A protein and the small-molecule ligand that binds it are described below.
Small molecule (SMILES): COc1ccc(OC)c(/C=C/C(=O)c2cc(OC)c(OC)cc2CCNC(C)=O)c1

Binding-site contacts:
Ligand atom CAA contacts residue ILE113 of chain 1.A at 3.5 Å (hydrophobic).
Ligand atom OAJ contacts residue PRO49 of chain 1.A at 3.9 Å.
Ligand atom OAS contacts residue ILE113 of chain 1.A at 3.8 Å.
Ligand atom CAG contacts residue ILE113 of chain 1.A at 4.0 Å (hydrophobic).
Ligand atom CAY contacts residue TRP48 of chain 1.A at 3.6 Å (hydrophobic).
Ligand atom CBD contacts residue VAL54 of chain 1.A at 3.6 Å (hydrophobic).
Ligand atom CAZ contacts residue VAL54 of chain 1.A at 3.9 Å (hydrophobic).
Ligand atom CAU contacts residue TRP48 of chain 1.A at 3.9 Å (hydrophobic).
Ligand atom OBC contacts residue ILE113 of chain 1.A at 3.5 Å.
Ligand atom CAQ contacts residue LEU61 of chain 1.A at 3.6 Å (hydrophobic).
Ligand atom CAK contacts residue TRP48 of chain 1.A at 3.7 Å (hydrophobic).
Ligand atom CAE contacts residue ILE113 of chain 1.A at 4.0 Å (hydrophobic).
Ligand atom CAI contacts residue TRP48 of chain 1.A at 3.7 Å (hydrophobic).
Ligand atom CAH contacts residue LEU59 of chain 1.A at 3.8 Å (hydrophobic).
Ligand atom CAE contacts residue ASN107 of chain 1.A at 3.5 Å.
Ligand atom OBC contacts residue CYS103 of chain 1.A at 3.3 Å (h-bond).
Ligand atom CAK contacts residue LEU59 of chain 1.A at 4.0 Å (hydrophobic).
Ligand atom CBB contacts residue ASN107 of chain 1.A at 3.5 Å.
Ligand atom CAT contacts residue ILE113 of chain 1.A at 4.1 Å (hydrophobic).
Ligand atom CBB contacts residue ILE113 of chain 1.A at 3.3 Å (hydrophobic).
Ligand atom OAR contacts residue ILE113 of chain 1.A at 3.6 Å.
Ligand atom OAJ contacts residue LEU59 of chain 1.A at 3.8 Å.
Ligand atom CAF contacts residue ILE113 of chain 1.A at 3.7 Å (hydrophobic).
Ligand atom NBA contacts residue ASN107 of chain 1.A at 3.4 Å (h-bond).
Ligand atom CAY contacts residue GLN52 of chain 1.A at 3.3 Å.
Ligand atom CAT contacts residue ASN107 of chain 1.A at 3.5 Å.
Ligand atom CAC contacts residue ILE113 of chain 1.A at 3.7 Å (hydrophobic).
Ligand atom NBA contacts residue ILE113 of chain 1.A at 3.5 Å.
Ligand atom CAH contacts residue TRP48 of chain 1.A at 3.8 Å (hydrophobic).
Ligand atom CBD contacts residue ILE113 of chain 1.A at 3.8 Å (hydrophobic).
Ligand atom OAJ contacts residue ILE113 of chain 1.A at 3.9 Å.
Ligand atom CAD contacts residue ILE113 of chain 1.A at 3.8 Å (hydrophobic).
Ligand atom CAT contacts residue ASP111 of chain 1.A at 3.8 Å.
Ligand atom CBD contacts residue PRO49 of chain 1.A at 4.0 Å (hydrophobic).
Ligand atom CAP contacts residue LEU59 of chain 1.A at 3.7 Å (hydrophobic).
Ligand atom CAB contacts residue ILE113 of chain 1.A at 3.5 Å (hydrophobic).
Ligand atom OBC contacts residue ASN107 of chain 1.A at 2.7 Å (h-bond).
Ligand atom CAP contacts residue TRP48 of chain 1.A at 4.0 Å (hydrophobic).
Ligand atom CAG contacts residue LEU59 of chain 1.A at 3.8 Å (hydrophobic).
Ligand atom CAI contacts residue LEU59 of chain 1.A at 3.7 Å (hydrophobic).

Sequence of chain 1.A:
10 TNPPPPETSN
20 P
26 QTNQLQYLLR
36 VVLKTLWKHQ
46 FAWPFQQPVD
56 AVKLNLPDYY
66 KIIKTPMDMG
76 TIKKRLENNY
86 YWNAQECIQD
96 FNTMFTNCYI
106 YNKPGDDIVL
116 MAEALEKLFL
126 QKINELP